Sequence of chain 1.B:
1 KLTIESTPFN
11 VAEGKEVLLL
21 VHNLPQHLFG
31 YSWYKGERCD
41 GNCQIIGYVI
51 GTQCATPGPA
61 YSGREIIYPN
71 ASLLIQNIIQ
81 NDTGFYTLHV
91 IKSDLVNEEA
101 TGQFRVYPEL

Binding-site contacts:
Ligand atom C3 contacts residue THR52 of chain 1.B at 3.9 Å.
Ligand atom C4 contacts residue THR52 of chain 1.B at 3.8 Å.
Ligand atom C9 contacts residue THR52 of chain 1.B at 3.6 Å.
Ligand atom N1 contacts residue THR52 of chain 1.B at 4.3 Å.
Ligand atom S1 contacts residue CYS54 of chain 1.B at 2.0 Å (h-bond).
Ligand atom C6 contacts residue THR52 of chain 1.B at 3.2 Å.
Ligand atom C5 contacts residue THR52 of chain 1.B at 4.1 Å.
Ligand atom C3 contacts residue CYS54 of chain 1.B at 4.5 Å (hydrophobic).
Ligand atom C1 contacts residue THR52 of chain 1.B at 4.3 Å.
Ligand atom C4 contacts residue CYS54 of chain 1.B at 3.0 Å (hydrophobic).
Ligand atom C4 contacts residue ARG6 of chain 1.A at 4.3 Å.
Ligand atom C2 contacts residue THR52 of chain 1.B at 4.2 Å.
Ligand atom S1 contacts residue THR52 of chain 1.B at 4.0 Å.

Sequence of chain 1.A:
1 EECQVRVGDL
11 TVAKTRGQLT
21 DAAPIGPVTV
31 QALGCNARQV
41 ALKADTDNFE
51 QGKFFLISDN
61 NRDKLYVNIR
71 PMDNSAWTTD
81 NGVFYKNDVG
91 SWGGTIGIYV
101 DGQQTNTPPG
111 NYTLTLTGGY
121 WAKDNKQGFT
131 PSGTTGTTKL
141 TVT

This protein binds this small molecule.
Small molecule (SMILES): CC1(C)C=C(CSS(C)(=O)=O)C(C)(C)N1[O]